Sequence of chain 1.A:
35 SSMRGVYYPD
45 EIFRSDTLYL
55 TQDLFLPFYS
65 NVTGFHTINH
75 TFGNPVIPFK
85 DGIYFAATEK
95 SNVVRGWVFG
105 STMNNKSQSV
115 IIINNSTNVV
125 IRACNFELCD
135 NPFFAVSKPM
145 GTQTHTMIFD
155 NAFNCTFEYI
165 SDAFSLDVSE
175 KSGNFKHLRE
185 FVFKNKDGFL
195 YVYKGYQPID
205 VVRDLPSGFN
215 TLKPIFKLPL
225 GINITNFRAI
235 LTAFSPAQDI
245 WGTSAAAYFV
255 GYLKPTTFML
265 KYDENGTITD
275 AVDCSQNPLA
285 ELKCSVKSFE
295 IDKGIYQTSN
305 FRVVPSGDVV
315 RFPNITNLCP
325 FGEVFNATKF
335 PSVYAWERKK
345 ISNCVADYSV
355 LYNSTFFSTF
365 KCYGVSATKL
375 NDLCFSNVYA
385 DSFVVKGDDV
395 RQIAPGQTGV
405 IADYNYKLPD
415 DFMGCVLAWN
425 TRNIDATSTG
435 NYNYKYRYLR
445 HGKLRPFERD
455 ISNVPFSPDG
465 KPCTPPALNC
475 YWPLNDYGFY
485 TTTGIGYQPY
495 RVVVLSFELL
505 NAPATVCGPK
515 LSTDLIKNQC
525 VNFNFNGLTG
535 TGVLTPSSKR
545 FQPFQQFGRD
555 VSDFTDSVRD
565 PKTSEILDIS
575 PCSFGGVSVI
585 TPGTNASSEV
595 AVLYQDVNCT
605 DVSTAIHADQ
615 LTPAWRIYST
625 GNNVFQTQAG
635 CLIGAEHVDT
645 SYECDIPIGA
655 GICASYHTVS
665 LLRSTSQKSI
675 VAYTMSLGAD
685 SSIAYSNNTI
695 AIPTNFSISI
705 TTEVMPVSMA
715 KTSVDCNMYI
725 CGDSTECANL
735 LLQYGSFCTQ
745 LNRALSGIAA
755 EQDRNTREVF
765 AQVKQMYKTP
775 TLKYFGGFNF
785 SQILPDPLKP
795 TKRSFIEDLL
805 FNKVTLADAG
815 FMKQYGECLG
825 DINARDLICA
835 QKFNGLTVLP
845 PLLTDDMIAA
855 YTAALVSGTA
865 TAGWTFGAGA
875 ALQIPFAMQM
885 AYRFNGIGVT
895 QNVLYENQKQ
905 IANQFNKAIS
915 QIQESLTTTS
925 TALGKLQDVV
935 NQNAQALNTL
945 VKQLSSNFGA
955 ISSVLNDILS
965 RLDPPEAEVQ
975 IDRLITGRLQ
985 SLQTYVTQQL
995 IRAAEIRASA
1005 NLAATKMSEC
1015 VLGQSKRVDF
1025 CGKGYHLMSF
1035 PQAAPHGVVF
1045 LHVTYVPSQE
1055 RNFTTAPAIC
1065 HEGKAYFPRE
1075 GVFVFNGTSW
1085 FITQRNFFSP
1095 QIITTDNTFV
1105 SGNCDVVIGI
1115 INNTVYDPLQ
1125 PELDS

Binding-site contacts:
Ligand atom N2 contacts residue ASN1056 of chain 1.A at 3.1 Å (h-bond).
Ligand atom C8 contacts residue ASN1056 of chain 1.A at 4.0 Å.
Ligand atom C6 contacts residue THR1058 of chain 1.A at 3.6 Å.
Ligand atom O6 contacts residue PHE1057 of chain 1.A at 4.0 Å.
Ligand atom C4 contacts residue ASN1056 of chain 1.A at 4.2 Å.
Ligand atom C1 contacts residue ASN1056 of chain 1.A at 1.4 Å.
Ligand atom C5 contacts residue THR693 of chain 1.A at 3.5 Å.
Ligand atom C6 contacts residue THR693 of chain 1.A at 3.5 Å.
Ligand atom O5 contacts residue THR693 of chain 1.A at 3.6 Å.
Ligand atom C7 contacts residue ASN1056 of chain 1.A at 3.4 Å.
Ligand atom O6 contacts residue THR693 of chain 1.A at 2.8 Å (h-bond).
Ligand atom C1 contacts residue THR693 of chain 1.A at 4.0 Å.
Ligand atom C5 contacts residue ASN1056 of chain 1.A at 3.7 Å.
Ligand atom O7 contacts residue ASN1056 of chain 1.A at 3.4 Å (h-bond).
Ligand atom O6 contacts residue THR1058 of chain 1.A at 2.8 Å (h-bond).
Ligand atom O5 contacts residue ASN1056 of chain 1.A at 2.4 Å (h-bond).
Ligand atom C3 contacts residue ASN1056 of chain 1.A at 3.9 Å.
Ligand atom C2 contacts residue ASN1056 of chain 1.A at 2.6 Å.

This small molecule binds to this protein.
Small molecule (SMILES): CC(=O)N[C@@H]1[C@@H](O)[C@H](O)[C@@H](CO)O[C@H]1O